Binding-site contacts:
Ligand atom O3B contacts residue LYS611 of chain 1.D at 3.1 Å (salt-bridge).
Ligand atom C5' contacts residue ARG815 of chain 1.D at 3.5 Å.
Ligand atom O1A contacts residue GLU613 of chain 1.D at 3.4 Å (salt-bridge).
Ligand atom C2 contacts residue ARG569 of chain 1.D at 3.1 Å.
Ligand atom C3' contacts residue GLU613 of chain 1.D at 3.4 Å.
Ligand atom O4' contacts residue LYS818 of chain 1.D at 3.4 Å.
Ligand atom O3B contacts residue GLY608 of chain 1.D at 3.0 Å (h-bond).
Ligand atom O2B contacts residue VAL609 of chain 1.D at 3.2 Å (h-bond).
Ligand atom O3A contacts residue ARG815 of chain 1.D at 2.9 Å (salt-bridge).
Ligand atom S1G contacts residue ARG756 of chain 1.A at 2.7 Å (salt-bridge).
Ligand atom PG contacts residue ARG756 of chain 1.A at 3.5 Å.
Ligand atom O2B contacts residue GLY610 of chain 1.D at 3.0 Å (h-bond).
Ligand atom O2B contacts residue LYS611 of chain 1.D at 2.8 Å (salt-bridge).
Ligand atom O1A contacts residue LYS611 of chain 1.D at 3.1 Å (salt-bridge).
Ligand atom O1A contacts residue GLY610 of chain 1.D at 3.0 Å (h-bond).
Ligand atom O2A contacts residue ARG815 of chain 1.D at 3.6 Å.
Ligand atom O3G contacts residue ARG756 of chain 1.A at 3.1 Å (salt-bridge).
Ligand atom S1G contacts residue GLY608 of chain 1.D at 3.5 Å (h-bond).
Ligand atom O2G contacts residue LYS611 of chain 1.D at 3.4 Å (salt-bridge).
Ligand atom O3G contacts residue GLU678 of chain 1.D at 3.5 Å (salt-bridge).
Ligand atom O3' contacts residue LYS818 of chain 1.D at 3.6 Å (salt-bridge).
Ligand atom C8 contacts residue GLY608 of chain 1.D at 3.3 Å.
Ligand atom O3' contacts residue GLU613 of chain 1.D at 3.3 Å (salt-bridge).
Ligand atom N6 contacts residue LEU766 of chain 1.D at 3.6 Å.
Ligand atom C8 contacts residue ALA814 of chain 1.D at 3.5 Å (hydrophobic).
Ligand atom S1G contacts residue THR607 of chain 1.D at 2.7 Å (h-bond).
Ligand atom N6 contacts residue ILE571 of chain 1.D at 2.8 Å (h-bond).
Ligand atom N6 contacts residue VAL609 of chain 1.D at 3.5 Å (h-bond).
Ligand atom N7 contacts residue VAL609 of chain 1.D at 3.2 Å.
Ligand atom N7 contacts residue GLY608 of chain 1.D at 3.5 Å (h-bond).
Ligand atom C2' contacts residue GLU613 of chain 1.D at 3.3 Å.
Ligand atom O1A contacts residue THR612 of chain 1.D at 3.4 Å (h-bond).
Ligand atom O1B contacts residue THR612 of chain 1.D at 2.3 Å (h-bond).
Ligand atom S1G contacts residue ARG815 of chain 1.D at 2.7 Å (salt-bridge).
Ligand atom N3 contacts residue ILE774 of chain 1.D at 3.4 Å.
Ligand atom O2' contacts residue LYS818 of chain 1.D at 3.4 Å (salt-bridge).
Ligand atom N1 contacts residue ILE571 of chain 1.D at 3.0 Å (h-bond).
Ligand atom O2G contacts residue GLU678 of chain 1.D at 3.5 Å (salt-bridge).
Ligand atom O2' contacts residue GLN778 of chain 1.D at 2.9 Å (h-bond).
Ligand atom N7 contacts residue GLY610 of chain 1.D at 3.1 Å (h-bond).

The protein below binds the small molecule below.
Small molecule (SMILES): Nc1ncnc2c1ncn2[C@@H]1O[C@H](COP(=O)(O)OP(=O)(O)OP(O)(O)=S)[C@@H](O)[C@H]1O

Sequence of chain 1.A:
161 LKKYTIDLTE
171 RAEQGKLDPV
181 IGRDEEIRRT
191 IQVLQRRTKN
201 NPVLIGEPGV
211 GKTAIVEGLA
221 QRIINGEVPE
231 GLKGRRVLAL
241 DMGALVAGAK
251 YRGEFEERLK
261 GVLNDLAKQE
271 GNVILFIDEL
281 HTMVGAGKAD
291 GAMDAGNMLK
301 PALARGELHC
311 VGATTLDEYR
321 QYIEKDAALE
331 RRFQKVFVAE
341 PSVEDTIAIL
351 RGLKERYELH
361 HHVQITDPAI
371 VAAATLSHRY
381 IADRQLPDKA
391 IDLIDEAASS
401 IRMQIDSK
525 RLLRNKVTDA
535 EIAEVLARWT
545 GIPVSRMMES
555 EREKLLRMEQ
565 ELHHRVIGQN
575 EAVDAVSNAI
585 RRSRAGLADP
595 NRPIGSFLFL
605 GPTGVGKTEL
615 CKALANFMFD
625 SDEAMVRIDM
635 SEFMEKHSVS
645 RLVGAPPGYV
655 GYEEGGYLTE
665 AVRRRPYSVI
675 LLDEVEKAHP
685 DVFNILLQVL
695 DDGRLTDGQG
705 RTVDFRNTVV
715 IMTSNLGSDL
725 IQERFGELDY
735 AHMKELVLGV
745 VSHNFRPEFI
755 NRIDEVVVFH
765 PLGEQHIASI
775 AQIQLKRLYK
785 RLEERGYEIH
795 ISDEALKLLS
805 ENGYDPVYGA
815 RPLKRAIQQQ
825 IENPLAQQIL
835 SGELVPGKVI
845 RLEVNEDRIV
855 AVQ

Sequence of chain 1.D:
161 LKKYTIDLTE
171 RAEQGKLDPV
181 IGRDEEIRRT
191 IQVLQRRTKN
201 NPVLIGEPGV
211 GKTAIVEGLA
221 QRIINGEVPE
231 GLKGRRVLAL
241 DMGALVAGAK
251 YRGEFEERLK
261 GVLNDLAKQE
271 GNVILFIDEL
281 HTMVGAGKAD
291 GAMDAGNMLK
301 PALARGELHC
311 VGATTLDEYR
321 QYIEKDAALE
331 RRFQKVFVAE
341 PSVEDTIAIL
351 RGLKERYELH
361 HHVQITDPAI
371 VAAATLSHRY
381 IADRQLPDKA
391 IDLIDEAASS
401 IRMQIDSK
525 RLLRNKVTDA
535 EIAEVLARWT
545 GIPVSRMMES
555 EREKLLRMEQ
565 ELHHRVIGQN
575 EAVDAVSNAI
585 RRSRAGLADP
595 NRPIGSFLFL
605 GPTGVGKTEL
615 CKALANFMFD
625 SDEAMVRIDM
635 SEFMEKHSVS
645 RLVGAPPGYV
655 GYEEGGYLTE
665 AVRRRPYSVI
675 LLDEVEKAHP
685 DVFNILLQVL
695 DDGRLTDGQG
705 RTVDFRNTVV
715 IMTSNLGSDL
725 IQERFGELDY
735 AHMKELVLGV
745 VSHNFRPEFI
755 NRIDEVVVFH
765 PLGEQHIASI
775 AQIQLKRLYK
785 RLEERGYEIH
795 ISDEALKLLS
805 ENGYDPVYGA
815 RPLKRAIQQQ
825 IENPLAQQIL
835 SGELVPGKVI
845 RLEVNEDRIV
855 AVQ